A small-molecule ligand and the protein it binds are described below.
Small molecule (SMILES): CC(=O)N[C@H]1[C@H](O[C@H]2[C@H](O)[C@@H](NC(C)=O)CO[C@@H]2CO)O[C@H](CO)[C@@H](O)[C@@H]1O

Binding-site contacts:
Ligand atom C1 contacts residue ASN19 of chain 40.Y at 1.9 Å.
Ligand atom C8 contacts residue TYR17 of chain 40.Y at 4.0 Å (hydrophobic).
Ligand atom C5 contacts residue ASN19 of chain 40.Y at 3.3 Å.
Ligand atom O6 contacts residue ASN19 of chain 40.Y at 4.4 Å.
Ligand atom O7 contacts residue ASN19 of chain 40.Y at 4.4 Å.
Ligand atom C2 contacts residue ASN19 of chain 40.Y at 3.4 Å.
Ligand atom C6 contacts residue ASN19 of chain 40.Y at 4.1 Å.
Ligand atom C3 contacts residue ASN19 of chain 40.Y at 4.4 Å.
Ligand atom O5 contacts residue ASN19 of chain 40.Y at 2.2 Å (h-bond).
Ligand atom N2 contacts residue ASN19 of chain 40.Y at 4.0 Å.
Ligand atom C4 contacts residue ASN19 of chain 40.Y at 4.5 Å.

Sequence of chain 40.Y:
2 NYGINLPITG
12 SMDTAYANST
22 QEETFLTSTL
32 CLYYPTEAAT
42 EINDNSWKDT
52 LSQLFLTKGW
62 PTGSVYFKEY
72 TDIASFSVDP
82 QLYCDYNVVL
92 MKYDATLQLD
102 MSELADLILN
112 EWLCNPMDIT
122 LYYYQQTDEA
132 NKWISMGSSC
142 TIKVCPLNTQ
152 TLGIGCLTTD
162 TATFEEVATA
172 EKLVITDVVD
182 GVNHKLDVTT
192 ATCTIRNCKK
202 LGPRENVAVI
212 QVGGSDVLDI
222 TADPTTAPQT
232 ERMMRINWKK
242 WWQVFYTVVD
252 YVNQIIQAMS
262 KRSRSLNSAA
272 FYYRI